Binding-site contacts:
Ligand atom O7 contacts residue EPE1 of chain 1.I at 3.3 Å.
Ligand atom C1 contacts residue ASN133 of chain 1.A at 1.4 Å.
Ligand atom O5 contacts residue GLN132 of chain 1.A at 4.3 Å.
Ligand atom N2 contacts residue ARG255 of chain 1.A at 4.1 Å.
Ligand atom C6 contacts residue ASN133 of chain 1.A at 4.1 Å.
Ligand atom C7 contacts residue EPE1 of chain 1.I at 4.5 Å.
Ligand atom C2 contacts residue ARG255 of chain 1.A at 4.4 Å.
Ligand atom O5 contacts residue ASN133 of chain 1.A at 2.3 Å (h-bond).
Ligand atom C3 contacts residue ASN133 of chain 1.A at 3.7 Å.
Ligand atom C7 contacts residue ARG255 of chain 1.A at 4.0 Å.
Ligand atom O7 contacts residue ARG255 of chain 1.A at 4.4 Å.
Ligand atom C4 contacts residue ASN133 of chain 1.A at 4.0 Å.
Ligand atom C2 contacts residue ASN133 of chain 1.A at 2.7 Å.
Ligand atom C8 contacts residue ARG255 of chain 1.A at 4.2 Å.
Ligand atom N2 contacts residue ASN133 of chain 1.A at 3.1 Å (h-bond).
Ligand atom C7 contacts residue ASN133 of chain 1.A at 4.3 Å.
Ligand atom C1 contacts residue ARG255 of chain 1.A at 4.3 Å.
Ligand atom O6 contacts residue ASN133 of chain 1.A at 4.0 Å.
Ligand atom C5 contacts residue ASN133 of chain 1.A at 3.0 Å.

Sequence of chain 1.A:
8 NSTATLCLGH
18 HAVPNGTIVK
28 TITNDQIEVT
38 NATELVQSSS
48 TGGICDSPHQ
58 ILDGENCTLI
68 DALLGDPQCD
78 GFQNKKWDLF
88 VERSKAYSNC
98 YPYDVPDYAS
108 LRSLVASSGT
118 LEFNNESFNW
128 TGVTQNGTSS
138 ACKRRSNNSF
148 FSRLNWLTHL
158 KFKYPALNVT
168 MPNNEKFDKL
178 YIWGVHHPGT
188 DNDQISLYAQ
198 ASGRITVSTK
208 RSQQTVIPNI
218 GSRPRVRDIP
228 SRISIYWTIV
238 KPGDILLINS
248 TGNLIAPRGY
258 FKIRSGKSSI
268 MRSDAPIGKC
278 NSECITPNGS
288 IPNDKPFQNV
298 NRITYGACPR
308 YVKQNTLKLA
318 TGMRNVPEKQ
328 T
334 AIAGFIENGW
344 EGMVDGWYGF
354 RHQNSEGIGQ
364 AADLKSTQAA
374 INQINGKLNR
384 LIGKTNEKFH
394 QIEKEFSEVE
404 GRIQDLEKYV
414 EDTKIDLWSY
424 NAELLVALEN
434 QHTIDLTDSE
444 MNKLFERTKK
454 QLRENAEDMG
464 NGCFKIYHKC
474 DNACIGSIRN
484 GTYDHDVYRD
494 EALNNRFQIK

The protein below binds the small molecule below.
Small molecule (SMILES): CC(=O)N[C@@H]1[C@@H](O)[C@H](O)[C@@H](CO)O[C@H]1O